Sequence of chain 1.C:
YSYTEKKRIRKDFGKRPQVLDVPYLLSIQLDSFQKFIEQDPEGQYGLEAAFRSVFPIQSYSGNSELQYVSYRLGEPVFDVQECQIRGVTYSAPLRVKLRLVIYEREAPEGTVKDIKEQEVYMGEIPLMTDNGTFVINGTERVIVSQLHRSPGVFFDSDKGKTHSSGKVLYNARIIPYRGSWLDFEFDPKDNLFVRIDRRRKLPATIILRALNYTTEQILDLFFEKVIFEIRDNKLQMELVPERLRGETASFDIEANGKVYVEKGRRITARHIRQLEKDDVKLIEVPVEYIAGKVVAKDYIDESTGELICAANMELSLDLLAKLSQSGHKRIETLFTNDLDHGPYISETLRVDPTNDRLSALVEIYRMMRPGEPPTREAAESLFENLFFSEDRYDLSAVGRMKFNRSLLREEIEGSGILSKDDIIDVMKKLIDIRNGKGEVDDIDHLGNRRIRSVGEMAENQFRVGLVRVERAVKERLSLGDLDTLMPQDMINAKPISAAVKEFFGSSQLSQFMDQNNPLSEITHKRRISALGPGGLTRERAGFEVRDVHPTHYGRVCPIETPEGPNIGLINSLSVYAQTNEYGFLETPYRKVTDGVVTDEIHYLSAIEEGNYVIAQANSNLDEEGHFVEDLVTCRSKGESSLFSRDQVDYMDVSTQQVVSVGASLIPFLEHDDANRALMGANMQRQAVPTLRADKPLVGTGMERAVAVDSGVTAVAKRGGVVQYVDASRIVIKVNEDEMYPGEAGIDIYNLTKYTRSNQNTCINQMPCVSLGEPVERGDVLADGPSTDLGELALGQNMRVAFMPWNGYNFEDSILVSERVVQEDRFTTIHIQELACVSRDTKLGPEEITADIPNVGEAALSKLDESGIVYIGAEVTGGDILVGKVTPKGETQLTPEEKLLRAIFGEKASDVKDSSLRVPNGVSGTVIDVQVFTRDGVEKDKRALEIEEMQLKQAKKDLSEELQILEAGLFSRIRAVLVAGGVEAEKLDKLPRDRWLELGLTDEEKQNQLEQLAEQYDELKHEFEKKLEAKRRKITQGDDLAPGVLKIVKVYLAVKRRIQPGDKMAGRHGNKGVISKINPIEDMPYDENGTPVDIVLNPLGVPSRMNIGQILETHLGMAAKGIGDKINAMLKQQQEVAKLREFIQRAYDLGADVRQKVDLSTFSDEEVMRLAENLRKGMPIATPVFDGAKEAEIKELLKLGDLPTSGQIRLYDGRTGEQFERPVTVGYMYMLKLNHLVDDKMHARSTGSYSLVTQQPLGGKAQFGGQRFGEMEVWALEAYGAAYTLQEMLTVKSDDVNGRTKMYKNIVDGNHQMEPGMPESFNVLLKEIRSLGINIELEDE

This protein binds this small molecule.
Small molecule (SMILES): Cc1ccc(CC2CCN(c3c(NS(=O)(=O)c4c(C)noc4C)c(=O)c3=O)CC2)cc1

Binding-site contacts:
Ligand atom C17 contacts residue ILE331 of chain 1.D at 4.0 Å (hydrophobic).
Ligand atom C8 contacts residue ILE1352 of chain 1.D at 3.8 Å (hydrophobic).
Ligand atom N contacts residue ILE1352 of chain 1.D at 3.9 Å.
Ligand atom C21 contacts residue LEU342 of chain 1.D at 3.5 Å (hydrophobic).
Ligand atom C14 contacts residue LEU1326 of chain 1.C at 3.7 Å (hydrophobic).
Ligand atom O contacts residue LEU342 of chain 1.D at 3.1 Å (h-bond).
Ligand atom C6 contacts residue GLY344 of chain 1.D at 4.0 Å.
Ligand atom C19 contacts residue ILE331 of chain 1.D at 4.0 Å (hydrophobic).
Ligand atom C13 contacts residue ILE1320 of chain 1.D at 4.0 Å (hydrophobic).
Ligand atom C18 contacts residue ILE331 of chain 1.D at 3.5 Å (hydrophobic).
Ligand atom C18 contacts residue ALA1323 of chain 1.D at 3.8 Å (hydrophobic).
Ligand atom C12 contacts residue LEU1326 of chain 1.C at 3.7 Å (hydrophobic).
Ligand atom C16 contacts residue ILE1330 of chain 1.C at 3.7 Å (hydrophobic).
Ligand atom C10 contacts residue ILE331 of chain 1.D at 4.1 Å (hydrophobic).
Ligand atom C17 contacts residue LEU1332 of chain 1.D at 3.6 Å (hydrophobic).
Ligand atom C9 contacts residue ILE1352 of chain 1.D at 3.5 Å (hydrophobic).
Ligand atom N1 contacts residue GLU1272 of chain 1.C at 3.8 Å.
Ligand atom O3 contacts residue VAL1351 of chain 1.D at 3.4 Å (h-bond).
Ligand atom C15 contacts residue LEU1326 of chain 1.C at 3.5 Å (hydrophobic).
Ligand atom O3 contacts residue ILE1352 of chain 1.D at 3.4 Å.
Ligand atom C13 contacts residue LEU1326 of chain 1.C at 3.8 Å (hydrophobic).
Ligand atom C contacts residue LEU342 of chain 1.D at 3.4 Å (hydrophobic).
Ligand atom C6 contacts residue LEU1291 of chain 1.C at 3.9 Å (hydrophobic).
Ligand atom C6 contacts residue PHE1270 of chain 1.C at 3.7 Å (hydrophobic).
Ligand atom O4 contacts residue LEU343 of chain 1.D at 3.9 Å.
Ligand atom C4 contacts residue ILE1352 of chain 1.D at 3.5 Å (hydrophobic).
Ligand atom O contacts residue GLY344 of chain 1.D at 3.5 Å.
Ligand atom N1 contacts residue VAL1275 of chain 1.C at 4.0 Å.
Ligand atom C17 contacts residue LEU1326 of chain 1.C at 3.4 Å (hydrophobic).
Ligand atom C11 contacts residue ALA1323 of chain 1.D at 3.5 Å (hydrophobic).
Ligand atom O4 contacts residue LEU342 of chain 1.D at 3.1 Å (h-bond).
Ligand atom C18 contacts residue LEU1326 of chain 1.C at 3.5 Å (hydrophobic).
Ligand atom C14 contacts residue ILE1320 of chain 1.D at 3.5 Å (hydrophobic).
Ligand atom C18 contacts residue THR1328 of chain 1.D at 3.9 Å.
Ligand atom C20 contacts residue LEU342 of chain 1.D at 3.9 Å (hydrophobic).
Ligand atom C12 contacts residue ALA1323 of chain 1.D at 3.6 Å (hydrophobic).
Ligand atom C19 contacts residue LEU342 of chain 1.D at 3.9 Å (hydrophobic).
Ligand atom C3 contacts residue VAL1351 of chain 1.D at 4.0 Å (hydrophobic).
Ligand atom C13 contacts residue ALA1323 of chain 1.D at 3.8 Å (hydrophobic).
Ligand atom O2 contacts residue LYS345 of chain 1.D at 3.4 Å.

Sequence of chain 1.D:
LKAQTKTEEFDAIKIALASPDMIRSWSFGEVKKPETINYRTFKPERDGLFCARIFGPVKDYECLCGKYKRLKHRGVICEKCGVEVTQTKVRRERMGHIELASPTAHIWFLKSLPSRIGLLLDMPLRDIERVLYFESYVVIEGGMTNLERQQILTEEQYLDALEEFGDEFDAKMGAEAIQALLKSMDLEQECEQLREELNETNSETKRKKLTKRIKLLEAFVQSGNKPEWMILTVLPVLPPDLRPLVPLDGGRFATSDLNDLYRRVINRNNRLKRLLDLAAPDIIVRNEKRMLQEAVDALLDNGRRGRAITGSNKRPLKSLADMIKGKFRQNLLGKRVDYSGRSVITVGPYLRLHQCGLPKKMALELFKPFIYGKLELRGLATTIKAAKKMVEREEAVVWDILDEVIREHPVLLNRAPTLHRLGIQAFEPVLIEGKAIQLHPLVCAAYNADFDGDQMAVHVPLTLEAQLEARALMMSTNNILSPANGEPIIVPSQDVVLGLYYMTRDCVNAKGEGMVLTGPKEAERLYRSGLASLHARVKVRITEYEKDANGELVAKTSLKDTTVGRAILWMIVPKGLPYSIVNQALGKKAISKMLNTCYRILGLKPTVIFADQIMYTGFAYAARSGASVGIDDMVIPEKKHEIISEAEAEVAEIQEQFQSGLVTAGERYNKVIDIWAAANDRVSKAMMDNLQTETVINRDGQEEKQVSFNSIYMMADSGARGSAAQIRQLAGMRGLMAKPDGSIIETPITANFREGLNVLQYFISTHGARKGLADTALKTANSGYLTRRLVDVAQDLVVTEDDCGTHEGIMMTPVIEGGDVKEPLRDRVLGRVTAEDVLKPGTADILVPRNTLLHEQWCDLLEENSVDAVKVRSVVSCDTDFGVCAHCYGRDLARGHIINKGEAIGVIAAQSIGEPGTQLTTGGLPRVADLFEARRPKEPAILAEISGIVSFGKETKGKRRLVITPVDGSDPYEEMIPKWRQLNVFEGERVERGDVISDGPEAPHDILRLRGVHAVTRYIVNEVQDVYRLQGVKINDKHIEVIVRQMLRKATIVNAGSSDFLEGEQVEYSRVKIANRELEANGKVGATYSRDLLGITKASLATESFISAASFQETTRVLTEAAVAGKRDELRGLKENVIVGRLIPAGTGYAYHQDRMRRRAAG